The protein below binds the small molecule below.
Small molecule (SMILES): CC(C)(C)C[C@@H](O)CC(=O)O

Binding-site contacts:
Ligand atom O3 contacts residue PRO241 of chain 1.A at 4.4 Å.
Ligand atom O3 contacts residue GLU171 of chain 1.A at 4.2 Å.
Ligand atom O1A contacts residue GLU118 of chain 1.A at 3.0 Å (salt-bridge).
Ligand atom O1A contacts residue FE1 of chain 1.C at 2.3 Å.
Ligand atom C1 contacts residue GLU171 of chain 1.A at 4.0 Å.
Ligand atom C5C contacts residue TYR166 of chain 1.A at 3.4 Å (hydrophobic).
Ligand atom C1 contacts residue TRP114 of chain 1.A at 4.3 Å (hydrophobic).
Ligand atom C2 contacts residue FE1 of chain 1.D at 4.4 Å.
Ligand atom O1A contacts residue GLU80 of chain 1.A at 2.9 Å (salt-bridge).
Ligand atom C2 contacts residue TYR86 of chain 1.A at 3.6 Å (hydrophobic).
Ligand atom O1A contacts residue FE1 of chain 1.D at 3.5 Å.
Ligand atom C5A contacts residue TRP114 of chain 1.A at 3.5 Å (hydrophobic).
Ligand atom C5B contacts residue MET89 of chain 1.A at 3.7 Å (hydrophobic).
Ligand atom C5B contacts residue TYR86 of chain 1.A at 3.9 Å (hydrophobic).
Ligand atom O3 contacts residue GLN170 of chain 1.A at 3.7 Å.
Ligand atom O1B contacts residue FE1 of chain 1.D at 2.0 Å.
Ligand atom C4 contacts residue TYR86 of chain 1.A at 3.9 Å (hydrophobic).
Ligand atom C1 contacts residue FE1 of chain 1.D at 3.1 Å.
Ligand atom C5A contacts residue TYR86 of chain 1.A at 3.9 Å (hydrophobic).
Ligand atom C5 contacts residue TYR86 of chain 1.A at 4.3 Å (hydrophobic).
Ligand atom O1B contacts residue GLU118 of chain 1.A at 3.0 Å (salt-bridge).
Ligand atom O1B contacts residue TRP114 of chain 1.A at 3.7 Å.
Ligand atom C5A contacts residue MET89 of chain 1.A at 4.1 Å (hydrophobic).
Ligand atom C1 contacts residue GLU118 of chain 1.A at 3.2 Å.
Ligand atom C4 contacts residue PRO241 of chain 1.A at 4.0 Å (hydrophobic).
Ligand atom C2 contacts residue TRP114 of chain 1.A at 4.3 Å (hydrophobic).
Ligand atom C5C contacts residue GLN170 of chain 1.A at 3.8 Å.
Ligand atom C5 contacts residue MET89 of chain 1.A at 4.4 Å (hydrophobic).
Ligand atom C5B contacts residue TYR166 of chain 1.A at 3.6 Å (hydrophobic).
Ligand atom C5A contacts residue THR167 of chain 1.A at 4.0 Å.
Ligand atom C1 contacts residue GLU80 of chain 1.A at 4.0 Å.
Ligand atom O1B contacts residue FE1 of chain 1.C at 3.3 Å.
Ligand atom C5 contacts residue TYR166 of chain 1.A at 4.1 Å (hydrophobic).
Ligand atom C3 contacts residue TRP114 of chain 1.A at 4.3 Å (hydrophobic).
Ligand atom O1B contacts residue GLU171 of chain 1.A at 3.0 Å (salt-bridge).
Ligand atom C3 contacts residue TYR86 of chain 1.A at 4.5 Å (hydrophobic).
Ligand atom O3 contacts residue THR174 of chain 1.A at 4.3 Å.
Ligand atom C2 contacts residue GLU118 of chain 1.A at 4.3 Å.
Ligand atom C5C contacts residue THR167 of chain 1.A at 3.7 Å.
Ligand atom C1 contacts residue FE1 of chain 1.C at 3.1 Å.

Sequence of chain 1.A:
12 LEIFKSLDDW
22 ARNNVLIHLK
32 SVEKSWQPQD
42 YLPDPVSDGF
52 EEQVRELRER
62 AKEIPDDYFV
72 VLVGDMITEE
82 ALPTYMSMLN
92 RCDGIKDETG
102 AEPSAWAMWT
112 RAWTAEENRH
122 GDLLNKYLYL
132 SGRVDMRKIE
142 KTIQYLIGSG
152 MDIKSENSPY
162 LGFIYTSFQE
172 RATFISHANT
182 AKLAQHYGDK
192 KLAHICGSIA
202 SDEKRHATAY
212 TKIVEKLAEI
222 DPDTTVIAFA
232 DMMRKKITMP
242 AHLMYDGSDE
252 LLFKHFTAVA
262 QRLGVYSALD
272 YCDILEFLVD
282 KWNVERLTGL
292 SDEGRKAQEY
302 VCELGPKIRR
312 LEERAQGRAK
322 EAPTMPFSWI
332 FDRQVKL